Sequence of chain 1.C:
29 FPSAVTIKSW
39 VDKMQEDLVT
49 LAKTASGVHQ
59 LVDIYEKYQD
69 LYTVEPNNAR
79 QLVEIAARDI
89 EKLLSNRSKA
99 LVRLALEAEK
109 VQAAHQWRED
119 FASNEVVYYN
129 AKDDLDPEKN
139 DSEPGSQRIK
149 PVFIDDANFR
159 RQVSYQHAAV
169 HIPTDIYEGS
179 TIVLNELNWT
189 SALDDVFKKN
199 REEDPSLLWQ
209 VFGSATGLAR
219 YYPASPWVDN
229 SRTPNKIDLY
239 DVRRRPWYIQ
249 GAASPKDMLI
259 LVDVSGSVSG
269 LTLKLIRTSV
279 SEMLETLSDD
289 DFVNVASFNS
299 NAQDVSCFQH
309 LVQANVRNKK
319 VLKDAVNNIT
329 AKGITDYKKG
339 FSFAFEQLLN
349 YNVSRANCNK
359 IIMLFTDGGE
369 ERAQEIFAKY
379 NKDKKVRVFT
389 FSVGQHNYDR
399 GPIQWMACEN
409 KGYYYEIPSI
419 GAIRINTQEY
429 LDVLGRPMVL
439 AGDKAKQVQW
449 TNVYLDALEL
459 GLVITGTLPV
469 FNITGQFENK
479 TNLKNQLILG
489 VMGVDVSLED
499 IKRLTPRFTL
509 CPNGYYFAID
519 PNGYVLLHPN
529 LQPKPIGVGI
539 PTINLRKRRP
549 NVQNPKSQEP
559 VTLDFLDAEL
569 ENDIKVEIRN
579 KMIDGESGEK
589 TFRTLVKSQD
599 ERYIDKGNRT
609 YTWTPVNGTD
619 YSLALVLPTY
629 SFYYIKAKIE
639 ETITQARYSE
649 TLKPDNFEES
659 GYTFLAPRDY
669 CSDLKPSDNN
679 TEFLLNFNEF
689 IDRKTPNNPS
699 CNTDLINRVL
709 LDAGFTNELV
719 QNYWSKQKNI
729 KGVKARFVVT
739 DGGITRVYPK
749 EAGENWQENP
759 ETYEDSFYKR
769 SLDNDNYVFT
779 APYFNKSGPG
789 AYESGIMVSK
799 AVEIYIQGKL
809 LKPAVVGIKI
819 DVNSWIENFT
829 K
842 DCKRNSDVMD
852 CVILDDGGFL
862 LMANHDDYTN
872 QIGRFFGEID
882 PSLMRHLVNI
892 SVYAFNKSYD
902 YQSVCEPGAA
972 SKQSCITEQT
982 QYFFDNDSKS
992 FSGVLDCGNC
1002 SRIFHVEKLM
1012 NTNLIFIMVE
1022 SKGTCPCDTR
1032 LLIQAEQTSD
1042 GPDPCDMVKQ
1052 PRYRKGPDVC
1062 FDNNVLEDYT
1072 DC

The protein below binds the small molecule below.
Small molecule (SMILES): CC(=O)N[C@@H]1[C@@H](O)[C@H](O)[C@@H](CO)O[C@H]1O

Binding-site contacts:
Ligand atom C4 contacts residue SER989 of chain 1.C at 4.4 Å.
Ligand atom C6 contacts residue ASN987 of chain 1.C at 4.1 Å.
Ligand atom C1 contacts residue ASN987 of chain 1.C at 1.9 Å.
Ligand atom N2 contacts residue ASN987 of chain 1.C at 3.4 Å (h-bond).
Ligand atom O5 contacts residue SER989 of chain 1.C at 3.1 Å (h-bond).
Ligand atom C2 contacts residue ASN987 of chain 1.C at 3.1 Å.
Ligand atom O6 contacts residue PHE992 of chain 1.C at 4.1 Å.
Ligand atom C7 contacts residue ASN987 of chain 1.C at 3.9 Å.
Ligand atom C5 contacts residue SER989 of chain 1.C at 3.0 Å.
Ligand atom C5 contacts residue ASN987 of chain 1.C at 3.7 Å.
Ligand atom C1 contacts residue SER989 of chain 1.C at 3.5 Å.
Ligand atom O5 contacts residue ASN987 of chain 1.C at 2.4 Å (h-bond).
Ligand atom C6 contacts residue PHE992 of chain 1.C at 3.7 Å (hydrophobic).
Ligand atom O6 contacts residue ASN987 of chain 1.C at 3.9 Å.
Ligand atom C3 contacts residue ASN987 of chain 1.C at 4.3 Å.
Ligand atom O6 contacts residue SER989 of chain 1.C at 4.3 Å.
Ligand atom O7 contacts residue ASN987 of chain 1.C at 4.0 Å.
Ligand atom C6 contacts residue SER989 of chain 1.C at 3.3 Å.